This small molecule binds to this protein.
Small molecule (SMILES): CC(=O)N[C@H]1[C@H](O[C@H]2[C@H](O)[C@@H](NC(C)=O)CO[C@@H]2CO)O[C@H](CO)[C@@H](O)[C@@H]1O

Binding-site contacts:
Ligand atom O7 contacts residue ASN271 of chain 1.C at 4.3 Å.
Ligand atom C6 contacts residue ILE292 of chain 1.C at 4.2 Å (hydrophobic).
Ligand atom C5 contacts residue ILE292 of chain 1.C at 4.4 Å (hydrophobic).
Ligand atom O6 contacts residue ILE292 of chain 1.C at 4.2 Å.
Ligand atom C7 contacts residue VAL410 of chain 1.C at 4.2 Å (hydrophobic).
Ligand atom C7 contacts residue ASN271 of chain 1.C at 3.3 Å.
Ligand atom C1 contacts residue ASN271 of chain 1.C at 1.4 Å.
Ligand atom C5 contacts residue ASN271 of chain 1.C at 3.7 Å.
Ligand atom N2 contacts residue ASN271 of chain 1.C at 2.9 Å (h-bond).
Ligand atom C2 contacts residue ASN271 of chain 1.C at 2.5 Å.
Ligand atom O5 contacts residue ASN271 of chain 1.C at 2.4 Å (h-bond).
Ligand atom C1 contacts residue ILE292 of chain 1.C at 4.4 Å (hydrophobic).
Ligand atom O5 contacts residue ILE292 of chain 1.C at 3.7 Å.
Ligand atom C8 contacts residue ASN271 of chain 1.C at 3.4 Å.
Ligand atom O7 contacts residue VAL410 of chain 1.C at 3.5 Å.
Ligand atom C4 contacts residue ASN271 of chain 1.C at 4.2 Å.
Ligand atom C3 contacts residue ASN271 of chain 1.C at 3.8 Å.

Sequence of chain 1.C:
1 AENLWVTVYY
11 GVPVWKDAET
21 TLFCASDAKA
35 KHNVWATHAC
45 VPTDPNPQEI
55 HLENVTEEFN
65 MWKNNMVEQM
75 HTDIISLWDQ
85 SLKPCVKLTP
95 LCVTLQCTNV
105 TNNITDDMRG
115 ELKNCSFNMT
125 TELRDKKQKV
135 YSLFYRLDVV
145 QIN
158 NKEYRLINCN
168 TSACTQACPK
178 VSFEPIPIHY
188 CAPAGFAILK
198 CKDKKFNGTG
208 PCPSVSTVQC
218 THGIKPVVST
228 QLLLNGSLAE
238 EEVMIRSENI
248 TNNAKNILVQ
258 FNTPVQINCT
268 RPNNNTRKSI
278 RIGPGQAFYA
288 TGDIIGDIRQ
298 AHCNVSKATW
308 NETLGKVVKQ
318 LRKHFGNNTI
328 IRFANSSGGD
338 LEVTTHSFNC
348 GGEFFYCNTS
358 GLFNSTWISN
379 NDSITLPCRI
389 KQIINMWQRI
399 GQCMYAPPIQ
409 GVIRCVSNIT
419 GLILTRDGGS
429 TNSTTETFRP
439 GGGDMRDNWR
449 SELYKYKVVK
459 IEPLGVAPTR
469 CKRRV